Binding-site contacts:
Ligand atom N2 contacts residue ASN149 of chain 1.B at 3.0 Å (h-bond).
Ligand atom C5 contacts residue HIS146 of chain 1.B at 3.6 Å.
Ligand atom O7 contacts residue ASN149 of chain 1.B at 4.3 Å.
Ligand atom C3 contacts residue MET153 of chain 1.B at 3.7 Å (hydrophobic).
Ligand atom C3 contacts residue ASN149 of chain 1.B at 3.9 Å.
Ligand atom C8 contacts residue MET153 of chain 1.B at 3.9 Å (hydrophobic).
Ligand atom C2 contacts residue SER151 of chain 1.B at 4.4 Å.
Ligand atom N2 contacts residue SER151 of chain 1.B at 3.5 Å (h-bond).
Ligand atom C1 contacts residue ASN149 of chain 1.B at 1.5 Å.
Ligand atom N2 contacts residue MET153 of chain 1.B at 3.5 Å.
Ligand atom O4 contacts residue HIS146 of chain 1.B at 4.5 Å.
Ligand atom C1 contacts residue HIS146 of chain 1.B at 4.2 Å.
Ligand atom C7 contacts residue MET153 of chain 1.B at 3.8 Å (hydrophobic).
Ligand atom C8 contacts residue SER151 of chain 1.B at 4.2 Å.
Ligand atom C8 contacts residue ASN149 of chain 1.B at 4.0 Å.
Ligand atom C1 contacts residue ASN148 of chain 1.B at 3.7 Å.
Ligand atom O5 contacts residue ASN148 of chain 1.B at 4.2 Å.
Ligand atom O5 contacts residue HIS146 of chain 1.B at 4.1 Å.
Ligand atom C5 contacts residue ASN149 of chain 1.B at 3.8 Å.
Ligand atom C7 contacts residue ASN149 of chain 1.B at 3.8 Å.
Ligand atom O6 contacts residue HIS146 of chain 1.B at 3.1 Å (h-bond).
Ligand atom O3 contacts residue MET153 of chain 1.B at 3.7 Å.
Ligand atom C1 contacts residue SER151 of chain 1.B at 4.0 Å.
Ligand atom C7 contacts residue SER151 of chain 1.B at 4.4 Å.
Ligand atom C2 contacts residue ASN149 of chain 1.B at 2.5 Å.
Ligand atom C6 contacts residue HIS146 of chain 1.B at 3.9 Å.
Ligand atom C4 contacts residue ASN149 of chain 1.B at 4.4 Å.
Ligand atom O5 contacts residue ASN149 of chain 1.B at 2.5 Å (h-bond).
Ligand atom C2 contacts residue MET153 of chain 1.B at 4.3 Å (hydrophobic).

Sequence of chain 1.B:
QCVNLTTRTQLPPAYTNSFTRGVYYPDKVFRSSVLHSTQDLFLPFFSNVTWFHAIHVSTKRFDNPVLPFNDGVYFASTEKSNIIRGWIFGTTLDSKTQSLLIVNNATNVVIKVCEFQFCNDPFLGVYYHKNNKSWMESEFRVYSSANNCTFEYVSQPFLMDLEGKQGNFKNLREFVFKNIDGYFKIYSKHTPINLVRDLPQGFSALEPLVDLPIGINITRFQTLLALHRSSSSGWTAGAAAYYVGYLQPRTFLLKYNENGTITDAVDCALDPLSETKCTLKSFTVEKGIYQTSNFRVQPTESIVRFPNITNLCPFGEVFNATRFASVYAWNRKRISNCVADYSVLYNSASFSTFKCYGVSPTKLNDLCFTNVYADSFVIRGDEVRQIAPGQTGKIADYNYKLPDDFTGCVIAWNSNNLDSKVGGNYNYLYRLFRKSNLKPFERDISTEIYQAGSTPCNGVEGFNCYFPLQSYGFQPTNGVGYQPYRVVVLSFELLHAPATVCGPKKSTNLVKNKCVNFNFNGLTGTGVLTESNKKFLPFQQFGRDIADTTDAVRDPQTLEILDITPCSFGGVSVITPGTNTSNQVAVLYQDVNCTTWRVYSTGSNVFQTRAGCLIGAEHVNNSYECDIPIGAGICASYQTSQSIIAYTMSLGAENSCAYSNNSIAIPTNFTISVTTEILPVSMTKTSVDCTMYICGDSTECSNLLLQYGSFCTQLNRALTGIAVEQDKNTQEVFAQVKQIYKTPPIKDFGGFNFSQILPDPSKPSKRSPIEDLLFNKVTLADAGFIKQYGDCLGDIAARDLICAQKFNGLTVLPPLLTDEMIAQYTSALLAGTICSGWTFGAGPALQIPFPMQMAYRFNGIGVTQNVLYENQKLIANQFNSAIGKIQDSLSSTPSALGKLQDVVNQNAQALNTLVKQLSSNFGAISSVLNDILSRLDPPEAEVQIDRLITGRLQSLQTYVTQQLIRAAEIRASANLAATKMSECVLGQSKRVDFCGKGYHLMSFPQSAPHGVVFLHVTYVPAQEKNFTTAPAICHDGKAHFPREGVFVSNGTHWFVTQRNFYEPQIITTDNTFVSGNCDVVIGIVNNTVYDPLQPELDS

This small molecule binds to this protein.
Small molecule (SMILES): CC(=O)N[C@@H]1[C@@H](O)[C@H](O)[C@@H](CO)O[C@H]1O